Sequence of chain 34.A:
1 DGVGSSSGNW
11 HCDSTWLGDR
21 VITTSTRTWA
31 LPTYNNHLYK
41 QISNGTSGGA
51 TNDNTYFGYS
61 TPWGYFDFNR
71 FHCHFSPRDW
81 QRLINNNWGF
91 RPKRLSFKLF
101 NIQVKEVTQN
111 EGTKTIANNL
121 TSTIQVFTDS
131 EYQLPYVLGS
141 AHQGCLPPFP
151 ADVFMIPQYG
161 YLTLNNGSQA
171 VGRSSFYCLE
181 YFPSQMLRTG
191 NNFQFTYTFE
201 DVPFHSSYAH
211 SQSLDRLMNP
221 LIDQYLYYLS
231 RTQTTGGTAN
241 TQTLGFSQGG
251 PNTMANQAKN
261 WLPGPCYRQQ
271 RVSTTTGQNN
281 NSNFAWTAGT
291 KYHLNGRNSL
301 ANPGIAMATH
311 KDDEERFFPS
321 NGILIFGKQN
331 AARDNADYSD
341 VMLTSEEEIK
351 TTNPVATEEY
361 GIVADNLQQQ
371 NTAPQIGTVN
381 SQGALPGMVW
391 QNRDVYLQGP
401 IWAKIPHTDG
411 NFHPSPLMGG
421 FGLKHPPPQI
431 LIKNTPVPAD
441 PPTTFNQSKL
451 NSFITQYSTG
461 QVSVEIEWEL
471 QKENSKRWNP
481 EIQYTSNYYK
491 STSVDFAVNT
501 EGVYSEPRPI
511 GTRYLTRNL

Binding-site contacts:
Ligand atom C2 contacts residue PRO203 of chain 34.A at 4.0 Å (hydrophobic).
Ligand atom C6 contacts residue VAL202 of chain 34.A at 4.1 Å (hydrophobic).
Ligand atom N1 contacts residue VAL202 of chain 34.A at 3.5 Å.
Ligand atom C5 contacts residue ASP201 of chain 34.A at 3.3 Å.
Ligand atom N7 contacts residue SER415 of chain 34.A at 3.9 Å.
Ligand atom C2' contacts residue PRO414 of chain 34.A at 3.6 Å (hydrophobic).
Ligand atom C2' contacts residue PRO203 of chain 34.A at 3.3 Å (hydrophobic).
Ligand atom N4 contacts residue VAL202 of chain 34.A at 2.9 Å (h-bond).
Ligand atom N6 contacts residue PHE421 of chain 34.A at 3.8 Å.
Ligand atom C5 contacts residue PRO203 of chain 34.A at 4.0 Å (hydrophobic).
Ligand atom N1 contacts residue PRO203 of chain 34.A at 3.8 Å.
Ligand atom N4 contacts residue ASP201 of chain 34.A at 2.6 Å.
Ligand atom N6 contacts residue VAL202 of chain 34.A at 4.2 Å.
Ligand atom C4 contacts residue PRO203 of chain 34.A at 4.0 Å (hydrophobic).
Ligand atom N3 contacts residue ASP201 of chain 34.A at 4.2 Å.
Ligand atom N7 contacts residue ASN392 of chain 34.A at 4.2 Å.
Ligand atom C2 contacts residue GLY422 of chain 34.A at 3.2 Å.
Ligand atom C5 contacts residue PRO203 of chain 34.A at 3.8 Å (hydrophobic).
Ligand atom N6 contacts residue SER415 of chain 34.A at 3.8 Å.
Ligand atom C1' contacts residue PRO203 of chain 34.A at 4.1 Å (hydrophobic).
Ligand atom N1 contacts residue GLY422 of chain 34.A at 2.9 Å (h-bond).
Ligand atom C4 contacts residue PRO203 of chain 34.A at 4.1 Å (hydrophobic).
Ligand atom C6 contacts residue GLY422 of chain 34.A at 3.7 Å.
Ligand atom N7 contacts residue HIS413 of chain 34.A at 4.2 Å.
Ligand atom C2' contacts residue HIS413 of chain 34.A at 3.7 Å.
Ligand atom C8 contacts residue HIS413 of chain 34.A at 3.9 Å.
Ligand atom O3' contacts residue PRO414 of chain 34.A at 4.2 Å.
Ligand atom C4 contacts residue VAL202 of chain 34.A at 3.7 Å (hydrophobic).
Ligand atom C5 contacts residue VAL202 of chain 34.A at 3.6 Å (hydrophobic).
Ligand atom C2 contacts residue VAL202 of chain 34.A at 4.1 Å (hydrophobic).
Ligand atom N1 contacts residue PRO203 of chain 34.A at 4.2 Å.
Ligand atom C4 contacts residue ASP201 of chain 34.A at 3.5 Å.
Ligand atom OP2 contacts residue ASP409 of chain 4.A at 3.2 Å (salt-bridge).
Ligand atom N6 contacts residue GLY420 of chain 34.A at 3.7 Å.
Ligand atom N6 contacts residue GLY422 of chain 34.A at 3.3 Å (h-bond).
Ligand atom N7 contacts residue PRO203 of chain 34.A at 4.1 Å.
Ligand atom C6 contacts residue PRO203 of chain 34.A at 4.0 Å (hydrophobic).
Ligand atom C6 contacts residue PRO203 of chain 34.A at 4.0 Å (hydrophobic).
Ligand atom C6 contacts residue SER415 of chain 34.A at 4.1 Å.
Ligand atom C5 contacts residue ARG91 of chain 34.A at 4.2 Å.

Sequence of chain 4.A:
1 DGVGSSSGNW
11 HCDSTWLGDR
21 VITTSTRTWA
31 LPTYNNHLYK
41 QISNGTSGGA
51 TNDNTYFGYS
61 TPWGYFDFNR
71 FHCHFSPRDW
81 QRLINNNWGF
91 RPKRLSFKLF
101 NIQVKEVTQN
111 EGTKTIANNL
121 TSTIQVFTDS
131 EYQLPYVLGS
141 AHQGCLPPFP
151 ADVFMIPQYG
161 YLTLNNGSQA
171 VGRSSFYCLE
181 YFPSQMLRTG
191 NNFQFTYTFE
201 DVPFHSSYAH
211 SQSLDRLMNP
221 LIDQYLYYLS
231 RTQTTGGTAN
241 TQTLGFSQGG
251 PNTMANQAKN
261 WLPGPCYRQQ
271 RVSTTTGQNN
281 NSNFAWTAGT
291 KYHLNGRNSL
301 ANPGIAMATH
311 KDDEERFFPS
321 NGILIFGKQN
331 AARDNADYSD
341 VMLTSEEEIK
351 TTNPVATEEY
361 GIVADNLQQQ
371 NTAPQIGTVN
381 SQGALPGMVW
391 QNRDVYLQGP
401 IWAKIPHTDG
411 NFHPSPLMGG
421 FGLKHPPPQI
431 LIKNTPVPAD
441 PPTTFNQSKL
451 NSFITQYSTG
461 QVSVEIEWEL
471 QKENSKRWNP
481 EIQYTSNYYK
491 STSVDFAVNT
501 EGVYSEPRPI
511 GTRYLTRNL

The small molecule below binds the protein below.
Small molecule (SMILES): Nc1ccn([C@H]2C[C@H](O[P](=O)(O)OC[C@H]3O[C@@H](n4cnc5c(N)ncnc54)C[C@@H]3O)[C@@H](CO)O2)c(=O)n1